Binding-site contacts:
Ligand atom C4 contacts residue ASN379 of chain 1.B at 4.1 Å.
Ligand atom C6 contacts residue SER381 of chain 1.B at 4.1 Å.
Ligand atom C5 contacts residue ILE382 of chain 1.B at 4.2 Å (hydrophobic).
Ligand atom C5 contacts residue ASN379 of chain 1.B at 3.6 Å.
Ligand atom C5 contacts residue SER381 of chain 1.B at 3.7 Å.
Ligand atom O6 contacts residue SER381 of chain 1.B at 3.3 Å (h-bond).
Ligand atom N2 contacts residue GLN375 of chain 1.B at 4.4 Å.
Ligand atom O5 contacts residue GLN375 of chain 1.B at 4.4 Å.
Ligand atom O7 contacts residue GLN375 of chain 1.B at 3.6 Å.
Ligand atom O5 contacts residue ASN379 of chain 1.B at 2.4 Å (h-bond).
Ligand atom O5 contacts residue ILE382 of chain 1.B at 3.2 Å.
Ligand atom C2 contacts residue ASN379 of chain 1.B at 2.3 Å.
Ligand atom O5 contacts residue SER381 of chain 1.B at 3.4 Å (h-bond).
Ligand atom O7 contacts residue ASN379 of chain 1.B at 4.1 Å.
Ligand atom C3 contacts residue ASN379 of chain 1.B at 3.7 Å.
Ligand atom N2 contacts residue ASN379 of chain 1.B at 2.8 Å (h-bond).
Ligand atom C1 contacts residue GLN375 of chain 1.B at 4.0 Å.
Ligand atom C1 contacts residue ILE382 of chain 1.B at 4.1 Å (hydrophobic).
Ligand atom C2 contacts residue GLN375 of chain 1.B at 4.0 Å.
Ligand atom O6 contacts residue TYR371 of chain 1.B at 4.4 Å.
Ligand atom C7 contacts residue ASN379 of chain 1.B at 3.6 Å.
Ligand atom C7 contacts residue GLN375 of chain 1.B at 4.4 Å.
Ligand atom O7 contacts residue LYS374 of chain 1.B at 4.3 Å.
Ligand atom O6 contacts residue ILE382 of chain 1.B at 3.4 Å (h-bond).
Ligand atom C1 contacts residue ASN379 of chain 1.B at 1.4 Å.
Ligand atom O6 contacts residue GLU385 of chain 1.B at 4.1 Å.
Ligand atom C6 contacts residue TYR371 of chain 1.B at 4.0 Å (hydrophobic).
Ligand atom C1 contacts residue SER381 of chain 1.B at 3.5 Å.
Ligand atom C6 contacts residue ILE382 of chain 1.B at 3.9 Å (hydrophobic).

This protein binds this small molecule.
Small molecule (SMILES): CC(=O)N[C@@H]1[C@@H](O)[C@H](O)[C@@H](CO)O[C@H]1O

Sequence of chain 1.B:
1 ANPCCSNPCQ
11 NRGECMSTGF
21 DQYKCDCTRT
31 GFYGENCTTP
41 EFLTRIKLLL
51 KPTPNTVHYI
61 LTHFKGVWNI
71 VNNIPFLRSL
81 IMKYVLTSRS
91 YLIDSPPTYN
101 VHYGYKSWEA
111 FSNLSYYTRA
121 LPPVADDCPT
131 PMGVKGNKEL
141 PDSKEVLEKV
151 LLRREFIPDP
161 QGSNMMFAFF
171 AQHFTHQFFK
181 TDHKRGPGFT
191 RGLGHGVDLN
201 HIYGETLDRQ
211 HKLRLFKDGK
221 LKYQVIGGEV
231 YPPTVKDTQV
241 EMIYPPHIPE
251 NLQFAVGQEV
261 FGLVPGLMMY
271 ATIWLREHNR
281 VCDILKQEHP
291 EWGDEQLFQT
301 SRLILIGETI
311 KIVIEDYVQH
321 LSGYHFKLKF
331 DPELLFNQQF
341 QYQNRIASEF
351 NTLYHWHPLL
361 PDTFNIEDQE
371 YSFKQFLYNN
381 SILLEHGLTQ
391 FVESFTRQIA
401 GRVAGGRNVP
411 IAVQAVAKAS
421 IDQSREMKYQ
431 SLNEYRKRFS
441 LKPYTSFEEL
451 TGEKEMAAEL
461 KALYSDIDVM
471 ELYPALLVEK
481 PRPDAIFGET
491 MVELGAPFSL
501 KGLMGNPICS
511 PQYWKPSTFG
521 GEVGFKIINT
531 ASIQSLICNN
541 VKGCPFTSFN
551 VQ